This protein binds this small molecule.
Small molecule (SMILES): CC(=O)N[C@@H]1[C@@H](O)[C@H](O)[C@@H](CO)O[C@H]1O

Binding-site contacts:
Ligand atom C2 contacts residue ASN201 of chain 1.A at 2.4 Å.
Ligand atom C4 contacts residue ASN201 of chain 1.A at 4.2 Å.
Ligand atom C5 contacts residue ASN201 of chain 1.A at 3.6 Å.
Ligand atom O6 contacts residue ASN201 of chain 1.A at 3.7 Å.
Ligand atom N2 contacts residue ASN201 of chain 1.A at 2.9 Å (h-bond).
Ligand atom C7 contacts residue ASN201 of chain 1.A at 3.1 Å.
Ligand atom O7 contacts residue ASN201 of chain 1.A at 3.0 Å (h-bond).
Ligand atom C8 contacts residue ASN201 of chain 1.A at 4.3 Å.
Ligand atom C1 contacts residue ASN201 of chain 1.A at 1.4 Å.
Ligand atom C3 contacts residue ASN201 of chain 1.A at 3.7 Å.
Ligand atom O5 contacts residue ASN201 of chain 1.A at 2.4 Å (h-bond).
Ligand atom C6 contacts residue ASN201 of chain 1.A at 3.8 Å.

Sequence of chain 1.A:
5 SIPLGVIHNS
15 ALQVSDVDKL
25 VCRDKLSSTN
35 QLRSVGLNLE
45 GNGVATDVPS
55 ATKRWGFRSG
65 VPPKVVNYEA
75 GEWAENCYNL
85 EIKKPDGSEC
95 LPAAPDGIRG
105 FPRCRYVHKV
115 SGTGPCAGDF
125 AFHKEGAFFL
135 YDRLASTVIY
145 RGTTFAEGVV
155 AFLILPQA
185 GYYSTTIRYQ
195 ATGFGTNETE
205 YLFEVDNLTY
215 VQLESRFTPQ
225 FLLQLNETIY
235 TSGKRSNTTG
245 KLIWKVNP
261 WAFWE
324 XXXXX